Sequence of chain 52.E:
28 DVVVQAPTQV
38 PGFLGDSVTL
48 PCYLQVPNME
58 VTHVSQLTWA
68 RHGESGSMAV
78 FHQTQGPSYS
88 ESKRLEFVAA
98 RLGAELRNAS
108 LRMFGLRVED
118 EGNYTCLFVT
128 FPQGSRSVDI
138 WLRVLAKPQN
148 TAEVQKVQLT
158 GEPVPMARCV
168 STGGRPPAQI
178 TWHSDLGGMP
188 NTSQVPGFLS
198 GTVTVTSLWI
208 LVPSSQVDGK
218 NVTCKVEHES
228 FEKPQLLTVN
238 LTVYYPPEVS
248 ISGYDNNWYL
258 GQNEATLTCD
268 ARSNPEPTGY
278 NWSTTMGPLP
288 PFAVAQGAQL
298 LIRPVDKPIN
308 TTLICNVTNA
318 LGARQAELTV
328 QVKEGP

A protein and the small-molecule ligand that binds it are described below.
Small molecule (SMILES): CC(=O)N[C@H]1[C@H](O[C@H]2[C@H](O)[C@@H](NC(C)=O)CO[C@@H]2CO)O[C@H](CO)[C@@H](O[C@@H]2O[C@H](CO)[C@@H](O)[C@H](O)[C@@H]2O)[C@@H]1O

Binding-site contacts:
Ligand atom N2 contacts residue ASN237 of chain 52.E at 3.1 Å (h-bond).
Ligand atom C1 contacts residue ASN237 of chain 52.E at 1.4 Å.
Ligand atom C8 contacts residue ASN218 of chain 52.E at 2.8 Å.
Ligand atom C5 contacts residue ASN237 of chain 52.E at 3.6 Å.
Ligand atom C8 contacts residue LYS217 of chain 52.E at 3.9 Å.
Ligand atom C2 contacts residue GLY216 of chain 52.E at 3.9 Å.
Ligand atom C7 contacts residue NAG1 of chain 52.I at 4.4 Å.
Ligand atom O7 contacts residue GLY216 of chain 52.E at 3.9 Å.
Ligand atom O7 contacts residue ASN218 of chain 52.E at 3.5 Å (h-bond).
Ligand atom C2 contacts residue ASN237 of chain 52.E at 2.6 Å.
Ligand atom N2 contacts residue GLY216 of chain 52.E at 2.6 Å (h-bond).
Ligand atom O5 contacts residue ASN237 of chain 52.E at 2.3 Å (h-bond).
Ligand atom C4 contacts residue ASN237 of chain 52.E at 4.3 Å.
Ligand atom C3 contacts residue ASN237 of chain 52.E at 3.9 Å.
Ligand atom C7 contacts residue GLY216 of chain 52.E at 2.7 Å.
Ligand atom C7 contacts residue ASN237 of chain 52.E at 3.7 Å.
Ligand atom O7 contacts residue NAG1 of chain 52.I at 3.7 Å.
Ligand atom O7 contacts residue ASN237 of chain 52.E at 3.8 Å.
Ligand atom O6 contacts residue ASN237 of chain 52.E at 4.4 Å.
Ligand atom C7 contacts residue ASN218 of chain 52.E at 3.4 Å.
Ligand atom C1 contacts residue GLY216 of chain 52.E at 4.3 Å.
Ligand atom N2 contacts residue ASN218 of chain 52.E at 4.4 Å.
Ligand atom C8 contacts residue NAG1 of chain 52.I at 4.3 Å.
Ligand atom C8 contacts residue GLY216 of chain 52.E at 2.1 Å.